Binding-site contacts:
Ligand atom N03 contacts residue LEU178 of chain 1.B at 4.2 Å.
Ligand atom N03 contacts residue VAL173 of chain 1.B at 2.3 Å (h-bond).
Ligand atom C06 contacts residue PHE172 of chain 1.B at 4.1 Å (hydrophobic).
Ligand atom N08 contacts residue ASP123 of chain 1.B at 4.2 Å.
Ligand atom O01 contacts residue ILE121 of chain 1.B at 3.6 Å.
Ligand atom C04 contacts residue LEU178 of chain 1.B at 4.0 Å (hydrophobic).
Ligand atom C07 contacts residue ILE121 of chain 1.B at 3.8 Å (hydrophobic).
Ligand atom C09 contacts residue ILE121 of chain 1.B at 4.4 Å (hydrophobic).
Ligand atom C04 contacts residue PHE172 of chain 1.B at 3.7 Å (hydrophobic).
Ligand atom N08 contacts residue LYS151 of chain 1.B at 3.7 Å.
Ligand atom O01 contacts residue VAL173 of chain 1.B at 3.2 Å (h-bond).
Ligand atom N05 contacts residue ASP179 of chain 1.B at 3.7 Å.
Ligand atom C07 contacts residue LYS151 of chain 1.B at 4.4 Å.
Ligand atom C02 contacts residue VAL173 of chain 1.B at 3.5 Å (hydrophobic).
Ligand atom N08 contacts residue ILE121 of chain 1.B at 3.7 Å.
Ligand atom N10 contacts residue ILE121 of chain 1.B at 4.4 Å.
Ligand atom C04 contacts residue ASP179 of chain 1.B at 3.2 Å.
Ligand atom N03 contacts residue PHE172 of chain 1.B at 3.9 Å.
Ligand atom C09 contacts residue ASP123 of chain 1.B at 3.9 Å.
Ligand atom C02 contacts residue ILE121 of chain 1.B at 3.8 Å (hydrophobic).
Ligand atom C02 contacts residue LYS151 of chain 1.B at 4.5 Å.
Ligand atom C07 contacts residue PHE172 of chain 1.B at 4.1 Å (hydrophobic).
Ligand atom O01 contacts residue LYS151 of chain 1.B at 3.7 Å.
Ligand atom O01 contacts residue VAL171 of chain 1.B at 3.7 Å.
Ligand atom C02 contacts residue PHE172 of chain 1.B at 3.9 Å (hydrophobic).
Ligand atom O01 contacts residue PHE172 of chain 1.B at 3.8 Å.
Ligand atom N05 contacts residue PHE172 of chain 1.B at 4.0 Å.
Ligand atom C04 contacts residue VAL173 of chain 1.B at 3.1 Å (hydrophobic).
Ligand atom C06 contacts residue ILE121 of chain 1.B at 4.5 Å (hydrophobic).
Ligand atom N03 contacts residue ASP179 of chain 1.B at 4.4 Å.

The small molecule below binds the protein below.
Small molecule (SMILES): O=c1[nH]cnc2c1ncn2CCCCP(=O)(O)O

Sequence of chain 1.B:
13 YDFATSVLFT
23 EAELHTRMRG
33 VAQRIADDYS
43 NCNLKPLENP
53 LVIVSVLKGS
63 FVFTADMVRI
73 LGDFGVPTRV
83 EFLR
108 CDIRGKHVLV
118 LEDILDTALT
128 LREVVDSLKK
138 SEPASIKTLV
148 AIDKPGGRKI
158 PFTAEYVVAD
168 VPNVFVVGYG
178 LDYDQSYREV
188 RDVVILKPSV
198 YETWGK